The small molecule below binds the protein below.
Small molecule (SMILES): Nc1nc2c([C@@H]3N[C@H](CO)[C@@H](O)[C@H]3O)c[nH]c2c(=O)[nH]1

Binding-site contacts:
Ligand atom N7 contacts residue GLY118 of chain 2.A at 3.6 Å (h-bond).
Ligand atom C2 contacts residue GLU201 of chain 2.A at 3.7 Å.
Ligand atom O6 contacts residue ASN243 of chain 2.A at 3.0 Å (h-bond).
Ligand atom N1 contacts residue GLU201 of chain 2.A at 2.8 Å (salt-bridge).
Ligand atom C5 contacts residue GLY118 of chain 2.A at 3.6 Å.
Ligand atom O5' contacts residue VAL260 of chain 2.A at 3.6 Å.
Ligand atom O3' contacts residue HIS86 of chain 2.A at 3.3 Å (h-bond).
Ligand atom C8 contacts residue ALA116 of chain 2.A at 3.6 Å (hydrophobic).
Ligand atom N4' contacts residue PO41 of chain 2.C at 2.8 Å (h-bond).
Ligand atom N3 contacts residue MET219 of chain 2.A at 3.7 Å.
Ligand atom N3 contacts residue GLY218 of chain 2.A at 3.6 Å.
Ligand atom N2 contacts residue LEU195 of chain 2.A at 3.3 Å.
Ligand atom C2' contacts residue PO41 of chain 2.C at 3.5 Å.
Ligand atom C9 contacts residue ALA116 of chain 2.A at 3.4 Å (hydrophobic).
Ligand atom O5' contacts residue HIS257 of chain 2.A at 2.6 Å (h-bond).
Ligand atom C6 contacts residue PHE200 of chain 2.A at 3.6 Å (hydrophobic).
Ligand atom N1 contacts residue PHE200 of chain 2.A at 3.7 Å.
Ligand atom N7 contacts residue ASN243 of chain 2.A at 2.9 Å (h-bond).
Ligand atom C3' contacts residue TYR88 of chain 2.A at 3.6 Å (hydrophobic).
Ligand atom C5 contacts residue PHE200 of chain 2.A at 3.5 Å (hydrophobic).
Ligand atom C4' contacts residue PO41 of chain 2.C at 3.2 Å.
Ligand atom O2' contacts residue PO41 of chain 2.C at 2.8 Å (h-bond).
Ligand atom C2 contacts residue VAL217 of chain 2.A at 3.6 Å (hydrophobic).
Ligand atom O6 contacts residue GLU201 of chain 2.A at 3.6 Å.
Ligand atom C8 contacts residue THR242 of chain 2.A at 3.6 Å.
Ligand atom C1' contacts residue ALA116 of chain 2.A at 3.1 Å (hydrophobic).
Ligand atom O6 contacts residue VAL245 of chain 2.A at 3.6 Å.
Ligand atom O5' contacts residue PHE200 of chain 2.A at 3.6 Å.
Ligand atom C5' contacts residue PHE200 of chain 2.A at 3.7 Å (hydrophobic).
Ligand atom C1' contacts residue PO41 of chain 2.C at 3.3 Å.
Ligand atom O6 contacts residue GLY118 of chain 2.A at 3.5 Å.
Ligand atom O3' contacts residue TYR88 of chain 2.A at 2.9 Å (h-bond).
Ligand atom O2' contacts residue MET219 of chain 2.A at 2.7 Å (h-bond).
Ligand atom C6 contacts residue GLU201 of chain 2.A at 3.7 Å.
Ligand atom C3' contacts residue PO41 of chain 2.C at 3.2 Å.
Ligand atom C5' contacts residue HIS257 of chain 2.A at 3.4 Å.
Ligand atom N2 contacts residue GLU201 of chain 2.A at 2.9 Å (salt-bridge).
Ligand atom O3' contacts residue PO41 of chain 2.C at 2.6 Å (h-bond).
Ligand atom N2 contacts residue MET219 of chain 2.A at 3.5 Å.
Ligand atom O2' contacts residue GLY218 of chain 2.A at 3.7 Å.

Sequence of chain 3.A:
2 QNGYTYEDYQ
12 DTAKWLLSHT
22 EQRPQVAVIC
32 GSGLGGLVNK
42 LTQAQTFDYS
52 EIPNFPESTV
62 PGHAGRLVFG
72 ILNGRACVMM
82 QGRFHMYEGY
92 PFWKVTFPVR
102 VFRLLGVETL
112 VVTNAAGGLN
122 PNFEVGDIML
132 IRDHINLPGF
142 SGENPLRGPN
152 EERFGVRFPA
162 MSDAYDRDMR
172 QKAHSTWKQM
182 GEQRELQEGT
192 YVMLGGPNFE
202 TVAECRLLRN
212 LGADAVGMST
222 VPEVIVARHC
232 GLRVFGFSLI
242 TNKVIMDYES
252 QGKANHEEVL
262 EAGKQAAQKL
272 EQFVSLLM

Sequence of chain 2.A:
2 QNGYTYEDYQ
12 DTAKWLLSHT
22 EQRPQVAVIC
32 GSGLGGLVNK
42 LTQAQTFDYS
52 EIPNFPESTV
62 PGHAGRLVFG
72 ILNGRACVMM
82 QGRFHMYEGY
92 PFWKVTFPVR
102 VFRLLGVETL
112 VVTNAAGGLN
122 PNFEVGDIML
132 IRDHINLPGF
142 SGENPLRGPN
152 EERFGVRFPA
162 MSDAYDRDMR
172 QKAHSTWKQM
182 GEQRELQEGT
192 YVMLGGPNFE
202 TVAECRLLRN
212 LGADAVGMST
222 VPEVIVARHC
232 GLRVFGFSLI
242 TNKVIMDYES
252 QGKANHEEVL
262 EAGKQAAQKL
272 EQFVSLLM